Binding-site contacts:
Ligand atom C02 contacts residue VAL34 of chain 1.A at 4.1 Å (hydrophobic).
Ligand atom C01 contacts residue ASN80 of chain 1.A at 4.1 Å.
Ligand atom C13 contacts residue VAL86 of chain 1.A at 4.2 Å (hydrophobic).
Ligand atom C11 contacts residue ASN80 of chain 1.A at 3.6 Å.
Ligand atom O10 contacts residue TYR37 of chain 1.A at 3.6 Å.
Ligand atom C07 contacts residue VAL86 of chain 1.A at 4.2 Å (hydrophobic).
Ligand atom C07 contacts residue VAL29 of chain 1.A at 3.5 Å (hydrophobic).
Ligand atom C08 contacts residue VAL86 of chain 1.A at 4.0 Å (hydrophobic).
Ligand atom C03 contacts residue VAL86 of chain 1.A at 4.0 Å (hydrophobic).
Ligand atom C09 contacts residue TYR37 of chain 1.A at 3.9 Å (hydrophobic).
Ligand atom C09 contacts residue ASN80 of chain 1.A at 3.6 Å.
Ligand atom C06 contacts residue PRO24 of chain 1.A at 3.6 Å (hydrophobic).
Ligand atom C07 contacts residue PRO24 of chain 1.A at 3.5 Å (hydrophobic).
Ligand atom C09 contacts residue VAL86 of chain 1.A at 4.3 Å (hydrophobic).
Ligand atom O10 contacts residue ASN80 of chain 1.A at 2.9 Å (h-bond).
Ligand atom C01 contacts residue VAL86 of chain 1.A at 3.7 Å (hydrophobic).
Ligand atom N05 contacts residue VAL29 of chain 1.A at 4.2 Å.
Ligand atom C04 contacts residue VAL86 of chain 1.A at 4.0 Å (hydrophobic).
Ligand atom C19 contacts residue TRP23 of chain 1.A at 3.3 Å (hydrophobic).
Ligand atom C11 contacts residue VAL34 of chain 1.A at 3.8 Å (hydrophobic).
Ligand atom C17 contacts residue GLU27 of chain 1.A at 3.7 Å.
Ligand atom N20 contacts residue PRO24 of chain 1.A at 4.0 Å.
Ligand atom C08 contacts residue VAL29 of chain 1.A at 3.8 Å (hydrophobic).
Ligand atom C06 contacts residue VAL86 of chain 1.A at 3.9 Å (hydrophobic).
Ligand atom N18 contacts residue GLU27 of chain 1.A at 3.5 Å (salt-bridge).
Ligand atom C04 contacts residue PRO24 of chain 1.A at 4.1 Å (hydrophobic).
Ligand atom C07 contacts residue PHE25 of chain 1.A at 3.8 Å (hydrophobic).
Ligand atom C17 contacts residue TRP23 of chain 1.A at 3.7 Å (hydrophobic).
Ligand atom C16 contacts residue TRP23 of chain 1.A at 4.2 Å (hydrophobic).
Ligand atom C11 contacts residue TYR37 of chain 1.A at 3.7 Å (hydrophobic).
Ligand atom S14 contacts residue TRP23 of chain 1.A at 4.0 Å.
Ligand atom C13 contacts residue TRP23 of chain 1.A at 4.0 Å (hydrophobic).
Ligand atom C06 contacts residue VAL29 of chain 1.A at 3.6 Å (hydrophobic).
Ligand atom N05 contacts residue VAL86 of chain 1.A at 4.3 Å.
Ligand atom O10 contacts residue VAL29 of chain 1.A at 4.1 Å.
Ligand atom O10 contacts residue VAL86 of chain 1.A at 4.3 Å.
Ligand atom N05 contacts residue PRO24 of chain 1.A at 3.0 Å (h-bond).
Ligand atom C09 contacts residue VAL29 of chain 1.A at 4.0 Å (hydrophobic).
Ligand atom N18 contacts residue TRP23 of chain 1.A at 4.1 Å.
Ligand atom C11 contacts residue PHE79 of chain 1.A at 3.4 Å (hydrophobic).

This small molecule binds to this protein.
Small molecule (SMILES): CCc1c(-c2csc(CCNC)n2)[nH]c(C)c1C(C)=O

Sequence of chain 1.A:
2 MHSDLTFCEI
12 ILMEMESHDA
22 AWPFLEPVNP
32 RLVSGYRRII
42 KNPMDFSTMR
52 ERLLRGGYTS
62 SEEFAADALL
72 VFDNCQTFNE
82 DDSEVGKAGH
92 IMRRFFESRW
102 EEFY